Sequence of chain 1.D:
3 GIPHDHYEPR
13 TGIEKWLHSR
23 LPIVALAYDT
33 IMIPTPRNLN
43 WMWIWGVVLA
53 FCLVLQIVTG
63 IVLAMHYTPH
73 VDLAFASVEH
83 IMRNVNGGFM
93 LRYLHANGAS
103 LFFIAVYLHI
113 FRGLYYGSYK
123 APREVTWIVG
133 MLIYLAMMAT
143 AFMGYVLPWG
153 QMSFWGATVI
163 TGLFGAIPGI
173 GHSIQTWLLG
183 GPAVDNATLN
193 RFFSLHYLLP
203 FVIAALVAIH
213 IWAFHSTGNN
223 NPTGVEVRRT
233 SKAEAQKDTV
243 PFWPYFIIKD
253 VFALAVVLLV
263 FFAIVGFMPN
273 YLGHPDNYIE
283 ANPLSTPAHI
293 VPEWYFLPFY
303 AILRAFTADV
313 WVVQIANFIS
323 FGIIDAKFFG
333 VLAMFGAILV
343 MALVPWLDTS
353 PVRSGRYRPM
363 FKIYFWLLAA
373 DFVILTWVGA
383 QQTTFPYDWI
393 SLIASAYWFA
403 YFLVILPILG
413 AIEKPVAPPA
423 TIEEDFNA

Sequence of chain 1.C:
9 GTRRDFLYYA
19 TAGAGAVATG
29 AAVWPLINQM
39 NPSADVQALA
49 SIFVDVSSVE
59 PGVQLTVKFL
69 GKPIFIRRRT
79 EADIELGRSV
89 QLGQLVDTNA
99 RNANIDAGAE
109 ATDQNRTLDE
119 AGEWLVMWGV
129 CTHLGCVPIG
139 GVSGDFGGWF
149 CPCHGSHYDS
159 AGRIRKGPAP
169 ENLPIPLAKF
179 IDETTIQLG

A protein and the small-molecule ligand that binds it are described below.
Small molecule (SMILES): C/C=C(C)/C=C/C=C[C@H](OC)[C@@H](C)[C@@H](OC)[C@@H](C)CCc1oc2c(O)c(OC)cc(OC)c2c(=O)c1C

Binding-site contacts:
Ligand atom C4 contacts residue TYR302 of chain 1.D at 3.6 Å (hydrophobic).
Ligand atom C8A contacts residue ILE162 of chain 1.D at 3.8 Å (hydrophobic).
Ligand atom O12 contacts residue MET336 of chain 1.D at 3.6 Å.
Ligand atom C7M contacts residue GLY158 of chain 1.D at 3.7 Å.
Ligand atom C5M contacts residue CYS151 of chain 1.C at 3.5 Å (hydrophobic).
Ligand atom O5 contacts residue HIS152 of chain 1.C at 3.6 Å.
Ligand atom O4 contacts residue VAL161 of chain 1.D at 3.2 Å.
Ligand atom C22 contacts residue MET140 of chain 1.D at 3.6 Å (hydrophobic).
Ligand atom C23 contacts residue PHE337 of chain 1.D at 3.6 Å (hydrophobic).
Ligand atom C8 contacts residue GLU295 of chain 1.D at 3.8 Å.
Ligand atom O8 contacts residue GLU295 of chain 1.D at 2.7 Å (salt-bridge).
Ligand atom C26 contacts residue LEU180 of chain 1.D at 3.7 Å (hydrophobic).
Ligand atom O5 contacts residue VAL161 of chain 1.D at 3.4 Å.
Ligand atom C24 contacts residue PHE144 of chain 1.D at 3.6 Å (hydrophobic).
Ligand atom O4 contacts residue TYR302 of chain 1.D at 3.4 Å.
Ligand atom C7M contacts residue MET154 of chain 1.D at 3.5 Å (hydrophobic).
Ligand atom C7 contacts residue GLY158 of chain 1.D at 3.7 Å.
Ligand atom C26 contacts residue PHE166 of chain 1.D at 3.8 Å (hydrophobic).
Ligand atom C24 contacts residue PHE298 of chain 1.D at 3.8 Å (hydrophobic).
Ligand atom C18 contacts residue PHE144 of chain 1.D at 3.7 Å (hydrophobic).
Ligand atom O8 contacts residue PHE298 of chain 1.D at 3.6 Å.
Ligand atom C20 contacts residue MET145 of chain 1.D at 3.7 Å (hydrophobic).
Ligand atom O8 contacts residue ILE162 of chain 1.D at 3.7 Å.
Ligand atom O4 contacts residue HIS152 of chain 1.C at 2.6 Å (h-bond).
Ligand atom C22 contacts residue PHE298 of chain 1.D at 3.8 Å (hydrophobic).
Ligand atom C8 contacts residue PRO294 of chain 1.D at 3.5 Å (hydrophobic).
Ligand atom O8 contacts residue PRO294 of chain 1.D at 3.7 Å.
Ligand atom C5 contacts residue VAL161 of chain 1.D at 3.7 Å (hydrophobic).
Ligand atom C25 contacts residue MET140 of chain 1.D at 3.8 Å (hydrophobic).
Ligand atom C21 contacts residue PHE194 of chain 1.D at 3.7 Å (hydrophobic).
Ligand atom O7 contacts residue GLY158 of chain 1.D at 3.5 Å.
Ligand atom O14 contacts residue MET140 of chain 1.D at 3.5 Å.
Ligand atom C4 contacts residue VAL161 of chain 1.D at 3.6 Å (hydrophobic).
Ligand atom C5M contacts residue TYR302 of chain 1.D at 3.8 Å (hydrophobic).
Ligand atom C3M contacts residue MET336 of chain 1.D at 3.8 Å (hydrophobic).
Ligand atom C4A contacts residue PRO294 of chain 1.D at 3.7 Å (hydrophobic).
Ligand atom C4 contacts residue HIS152 of chain 1.C at 3.8 Å.
Ligand atom C8A contacts residue PRO294 of chain 1.D at 3.7 Å (hydrophobic).
Ligand atom O1 contacts residue ILE162 of chain 1.D at 3.5 Å.
Ligand atom O7 contacts residue GLU295 of chain 1.D at 3.7 Å.